Sequence of chain 1.A:
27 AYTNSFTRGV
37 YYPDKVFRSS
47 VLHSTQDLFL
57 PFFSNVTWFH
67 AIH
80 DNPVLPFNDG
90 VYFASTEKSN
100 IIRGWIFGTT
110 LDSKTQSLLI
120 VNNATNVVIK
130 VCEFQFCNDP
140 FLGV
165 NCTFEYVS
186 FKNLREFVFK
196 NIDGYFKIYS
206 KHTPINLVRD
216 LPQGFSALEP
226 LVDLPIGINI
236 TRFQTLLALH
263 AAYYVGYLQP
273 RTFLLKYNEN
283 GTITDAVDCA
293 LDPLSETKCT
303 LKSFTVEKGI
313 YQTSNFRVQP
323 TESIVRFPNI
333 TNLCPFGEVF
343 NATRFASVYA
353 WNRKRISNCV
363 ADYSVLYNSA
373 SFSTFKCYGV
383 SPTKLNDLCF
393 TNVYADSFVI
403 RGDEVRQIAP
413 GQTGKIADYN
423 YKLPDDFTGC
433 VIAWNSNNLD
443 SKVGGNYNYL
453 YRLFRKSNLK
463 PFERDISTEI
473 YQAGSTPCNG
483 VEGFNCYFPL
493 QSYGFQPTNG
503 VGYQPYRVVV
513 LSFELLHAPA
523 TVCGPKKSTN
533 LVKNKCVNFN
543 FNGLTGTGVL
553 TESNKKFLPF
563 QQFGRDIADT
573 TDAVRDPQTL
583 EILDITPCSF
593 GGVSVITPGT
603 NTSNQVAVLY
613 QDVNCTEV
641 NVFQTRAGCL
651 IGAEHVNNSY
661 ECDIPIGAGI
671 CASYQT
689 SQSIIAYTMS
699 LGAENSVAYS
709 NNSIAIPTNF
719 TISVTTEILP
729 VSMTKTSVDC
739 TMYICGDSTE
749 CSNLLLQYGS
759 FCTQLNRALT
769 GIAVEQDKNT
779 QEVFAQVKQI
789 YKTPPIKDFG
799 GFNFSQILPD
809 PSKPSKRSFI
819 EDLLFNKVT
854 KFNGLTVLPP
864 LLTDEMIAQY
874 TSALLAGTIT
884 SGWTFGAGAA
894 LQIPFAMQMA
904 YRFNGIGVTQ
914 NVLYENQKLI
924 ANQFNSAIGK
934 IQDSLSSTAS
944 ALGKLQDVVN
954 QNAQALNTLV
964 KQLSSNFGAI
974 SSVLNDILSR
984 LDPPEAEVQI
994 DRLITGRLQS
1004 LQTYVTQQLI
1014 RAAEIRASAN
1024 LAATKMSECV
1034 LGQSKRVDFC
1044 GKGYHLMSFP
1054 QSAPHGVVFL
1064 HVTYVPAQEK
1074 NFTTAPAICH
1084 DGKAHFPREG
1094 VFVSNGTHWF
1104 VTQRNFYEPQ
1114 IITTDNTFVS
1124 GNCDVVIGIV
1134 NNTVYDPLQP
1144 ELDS

Binding-site contacts:
Ligand atom C4 contacts residue ASN717 of chain 1.A at 4.2 Å.
Ligand atom C1 contacts residue ASN717 of chain 1.A at 1.4 Å.
Ligand atom C7 contacts residue LEU922 of chain 1.A at 4.0 Å (hydrophobic).
Ligand atom O7 contacts residue ASN717 of chain 1.A at 4.4 Å.
Ligand atom N2 contacts residue LEU922 of chain 1.A at 4.3 Å.
Ligand atom C5 contacts residue LEU922 of chain 1.A at 4.3 Å (hydrophobic).
Ligand atom C1 contacts residue LEU922 of chain 1.A at 4.2 Å (hydrophobic).
Ligand atom C2 contacts residue ASN717 of chain 1.A at 2.5 Å.
Ligand atom O7 contacts residue LEU922 of chain 1.A at 3.4 Å.
Ligand atom C5 contacts residue ASN717 of chain 1.A at 3.6 Å.
Ligand atom C3 contacts residue ASN717 of chain 1.A at 3.8 Å.
Ligand atom C5 contacts residue GLN926 of chain 1.A at 4.3 Å.
Ligand atom O6 contacts residue GLN926 of chain 1.A at 4.2 Å.
Ligand atom O5 contacts residue ASN717 of chain 1.A at 2.4 Å (h-bond).
Ligand atom N2 contacts residue ASN717 of chain 1.A at 2.9 Å (h-bond).
Ligand atom C4 contacts residue LEU922 of chain 1.A at 4.4 Å (hydrophobic).
Ligand atom O4 contacts residue LEU922 of chain 1.A at 3.8 Å.
Ligand atom C2 contacts residue LEU922 of chain 1.A at 4.3 Å (hydrophobic).
Ligand atom C3 contacts residue LEU922 of chain 1.A at 3.8 Å (hydrophobic).
Ligand atom C7 contacts residue ASN717 of chain 1.A at 3.9 Å.

A protein and the small-molecule ligand that binds it are described below.
Small molecule (SMILES): CC(=O)N[C@H]1[C@H](O[C@H]2[C@H](O)[C@@H](NC(C)=O)CO[C@@H]2CO)O[C@H](CO)[C@@H](O)[C@@H]1O